Binding-site contacts:
Ligand atom C8 contacts residue ASN925 of chain 1.A at 4.5 Å.
Ligand atom N2 contacts residue ASN717 of chain 1.A at 2.9 Å (h-bond).
Ligand atom C8 contacts residue ASN717 of chain 1.A at 4.3 Å.
Ligand atom C1 contacts residue ASN717 of chain 1.A at 1.4 Å.
Ligand atom C4 contacts residue ASN717 of chain 1.A at 4.2 Å.
Ligand atom O7 contacts residue LEU922 of chain 1.A at 3.6 Å.
Ligand atom C6 contacts residue LEU922 of chain 1.A at 4.5 Å (hydrophobic).
Ligand atom C3 contacts residue ASN717 of chain 1.A at 3.8 Å.
Ligand atom O5 contacts residue ASN717 of chain 1.A at 2.4 Å (h-bond).
Ligand atom O7 contacts residue ASN717 of chain 1.A at 3.0 Å (h-bond).
Ligand atom O6 contacts residue GLN926 of chain 1.A at 3.0 Å (h-bond).
Ligand atom O7 contacts residue GLN1071 of chain 1.A at 3.7 Å.
Ligand atom C2 contacts residue ASN717 of chain 1.A at 2.5 Å.
Ligand atom C1 contacts residue LEU922 of chain 1.A at 4.3 Å (hydrophobic).
Ligand atom C8 contacts residue THR716 of chain 1.A at 4.4 Å.
Ligand atom C3 contacts residue LEU922 of chain 1.A at 4.3 Å (hydrophobic).
Ligand atom O7 contacts residue ASN925 of chain 1.A at 4.4 Å.
Ligand atom O5 contacts residue GLN926 of chain 1.A at 4.5 Å.
Ligand atom O6 contacts residue PHE718 of chain 1.A at 4.4 Å.
Ligand atom C5 contacts residue GLN926 of chain 1.A at 4.0 Å.
Ligand atom C5 contacts residue LEU922 of chain 1.A at 4.0 Å (hydrophobic).
Ligand atom O4 contacts residue LEU922 of chain 1.A at 3.8 Å.
Ligand atom C7 contacts residue LEU922 of chain 1.A at 3.8 Å (hydrophobic).
Ligand atom N2 contacts residue LEU922 of chain 1.A at 4.4 Å.
Ligand atom C4 contacts residue LEU922 of chain 1.A at 4.4 Å (hydrophobic).
Ligand atom C7 contacts residue ASN717 of chain 1.A at 3.1 Å.
Ligand atom C6 contacts residue GLN926 of chain 1.A at 3.8 Å.
Ligand atom C8 contacts residue LEU922 of chain 1.A at 4.0 Å (hydrophobic).
Ligand atom C5 contacts residue ASN717 of chain 1.A at 3.7 Å.
Ligand atom C8 contacts residue GLN926 of chain 1.A at 4.4 Å.

A small-molecule ligand and the protein it binds are described below.
Small molecule (SMILES): CC(=O)N[C@H]1[C@H](O[C@H]2[C@H](O)[C@@H](NC(C)=O)CO[C@@H]2CO)O[C@H](CO)[C@@H](O)[C@@H]1O

Sequence of chain 1.A:
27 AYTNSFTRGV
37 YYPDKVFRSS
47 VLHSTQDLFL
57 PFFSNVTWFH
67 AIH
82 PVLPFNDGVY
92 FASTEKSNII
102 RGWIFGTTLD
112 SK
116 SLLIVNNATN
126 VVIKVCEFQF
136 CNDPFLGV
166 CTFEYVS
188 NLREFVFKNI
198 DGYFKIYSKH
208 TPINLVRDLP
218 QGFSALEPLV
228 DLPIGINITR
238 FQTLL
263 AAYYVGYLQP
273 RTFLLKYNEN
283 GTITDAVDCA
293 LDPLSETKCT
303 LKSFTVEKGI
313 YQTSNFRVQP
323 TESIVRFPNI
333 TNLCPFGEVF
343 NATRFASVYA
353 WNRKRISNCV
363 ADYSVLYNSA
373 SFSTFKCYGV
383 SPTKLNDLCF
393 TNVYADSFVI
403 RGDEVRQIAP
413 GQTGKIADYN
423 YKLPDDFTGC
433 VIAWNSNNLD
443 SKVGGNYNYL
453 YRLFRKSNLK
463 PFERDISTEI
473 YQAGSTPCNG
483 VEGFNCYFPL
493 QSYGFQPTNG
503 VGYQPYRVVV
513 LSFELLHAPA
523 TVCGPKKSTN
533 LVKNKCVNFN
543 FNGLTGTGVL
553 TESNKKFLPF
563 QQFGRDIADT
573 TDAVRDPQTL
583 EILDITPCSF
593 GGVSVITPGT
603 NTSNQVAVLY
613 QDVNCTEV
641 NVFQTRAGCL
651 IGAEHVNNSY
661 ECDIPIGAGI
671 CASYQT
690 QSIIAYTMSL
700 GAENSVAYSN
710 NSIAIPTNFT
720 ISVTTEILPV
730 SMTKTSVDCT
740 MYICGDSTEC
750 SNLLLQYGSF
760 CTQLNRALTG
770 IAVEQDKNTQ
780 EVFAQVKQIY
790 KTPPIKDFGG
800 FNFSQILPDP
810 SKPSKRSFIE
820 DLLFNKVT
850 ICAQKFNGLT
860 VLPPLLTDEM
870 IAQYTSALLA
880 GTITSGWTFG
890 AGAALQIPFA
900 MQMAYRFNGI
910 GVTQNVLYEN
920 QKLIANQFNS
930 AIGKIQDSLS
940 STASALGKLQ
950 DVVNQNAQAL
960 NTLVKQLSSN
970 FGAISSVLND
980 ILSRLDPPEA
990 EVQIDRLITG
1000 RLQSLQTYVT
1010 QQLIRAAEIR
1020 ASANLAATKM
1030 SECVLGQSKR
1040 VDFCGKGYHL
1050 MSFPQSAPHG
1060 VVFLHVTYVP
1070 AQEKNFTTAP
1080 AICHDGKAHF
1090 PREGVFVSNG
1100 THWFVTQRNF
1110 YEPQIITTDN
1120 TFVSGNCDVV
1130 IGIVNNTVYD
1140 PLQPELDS